Sequence of chain 1.A:
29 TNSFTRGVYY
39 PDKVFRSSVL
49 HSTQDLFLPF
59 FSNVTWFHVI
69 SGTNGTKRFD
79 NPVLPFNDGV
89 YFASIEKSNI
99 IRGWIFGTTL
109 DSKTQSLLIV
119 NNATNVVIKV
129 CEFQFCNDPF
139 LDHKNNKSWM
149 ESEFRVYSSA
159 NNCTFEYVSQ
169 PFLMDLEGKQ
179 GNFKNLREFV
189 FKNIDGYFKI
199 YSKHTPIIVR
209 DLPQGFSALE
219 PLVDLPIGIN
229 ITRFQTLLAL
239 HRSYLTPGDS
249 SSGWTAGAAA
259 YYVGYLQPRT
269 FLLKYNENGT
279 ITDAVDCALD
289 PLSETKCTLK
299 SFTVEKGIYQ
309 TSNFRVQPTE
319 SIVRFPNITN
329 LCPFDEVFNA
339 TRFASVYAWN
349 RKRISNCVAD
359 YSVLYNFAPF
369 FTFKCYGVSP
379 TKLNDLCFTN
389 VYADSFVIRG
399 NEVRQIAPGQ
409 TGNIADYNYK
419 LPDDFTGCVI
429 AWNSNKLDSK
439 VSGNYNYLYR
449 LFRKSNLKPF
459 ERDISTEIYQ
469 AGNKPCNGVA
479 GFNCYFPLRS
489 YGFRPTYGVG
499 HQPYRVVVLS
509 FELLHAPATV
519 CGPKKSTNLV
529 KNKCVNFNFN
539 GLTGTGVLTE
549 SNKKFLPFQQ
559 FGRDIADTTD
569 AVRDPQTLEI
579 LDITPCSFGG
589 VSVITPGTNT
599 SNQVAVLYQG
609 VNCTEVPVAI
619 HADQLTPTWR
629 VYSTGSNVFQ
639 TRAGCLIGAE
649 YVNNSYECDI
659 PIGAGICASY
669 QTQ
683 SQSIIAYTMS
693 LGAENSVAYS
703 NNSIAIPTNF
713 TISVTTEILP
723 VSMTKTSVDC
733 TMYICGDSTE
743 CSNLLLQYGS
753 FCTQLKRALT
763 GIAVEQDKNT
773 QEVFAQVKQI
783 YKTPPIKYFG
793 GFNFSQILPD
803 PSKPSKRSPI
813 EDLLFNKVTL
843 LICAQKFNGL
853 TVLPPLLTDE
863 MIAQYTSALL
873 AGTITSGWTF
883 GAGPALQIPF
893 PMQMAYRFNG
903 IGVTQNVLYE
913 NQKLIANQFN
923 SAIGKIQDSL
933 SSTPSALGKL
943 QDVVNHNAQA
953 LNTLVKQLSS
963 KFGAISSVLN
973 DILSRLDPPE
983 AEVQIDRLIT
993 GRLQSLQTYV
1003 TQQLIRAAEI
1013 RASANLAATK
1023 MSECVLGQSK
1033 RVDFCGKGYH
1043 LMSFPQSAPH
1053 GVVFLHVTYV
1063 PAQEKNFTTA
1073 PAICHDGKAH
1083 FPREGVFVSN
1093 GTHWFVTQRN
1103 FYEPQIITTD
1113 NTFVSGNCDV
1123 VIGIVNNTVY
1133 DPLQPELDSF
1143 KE

This small molecule binds to this protein.
Small molecule (SMILES): CC(=O)N[C@@H]1[C@@H](O)[C@H](O)[C@@H](CO)O[C@H]1O

Binding-site contacts:
Ligand atom O6 contacts residue ASN325 of chain 1.A at 4.0 Å.
Ligand atom C2 contacts residue ASN325 of chain 1.A at 2.5 Å.
Ligand atom C1 contacts residue ASN325 of chain 1.A at 1.4 Å.
Ligand atom C7 contacts residue GLN574 of chain 1.A at 4.5 Å.
Ligand atom N2 contacts residue GLN574 of chain 1.A at 3.8 Å.
Ligand atom O5 contacts residue ASN325 of chain 1.A at 2.5 Å (h-bond).
Ligand atom C5 contacts residue ASN325 of chain 1.A at 3.4 Å.
Ligand atom N2 contacts residue ASN325 of chain 1.A at 3.8 Å.
Ligand atom C1 contacts residue GLN574 of chain 1.A at 4.2 Å.
Ligand atom C4 contacts residue ASN325 of chain 1.A at 3.3 Å.
Ligand atom C3 contacts residue ASN325 of chain 1.A at 3.2 Å.
Ligand atom C6 contacts residue ASN325 of chain 1.A at 4.3 Å.
Ligand atom O5 contacts residue GLN574 of chain 1.A at 4.1 Å.
Ligand atom C8 contacts residue GLN574 of chain 1.A at 4.2 Å.
Ligand atom C8 contacts residue THR575 of chain 1.A at 3.9 Å.
Ligand atom O3 contacts residue ASN325 of chain 1.A at 3.5 Å (h-bond).